Binding-site contacts:
Ligand atom O3 contacts residue GLY227 of chain 2.A at 3.4 Å.
Ligand atom C5 contacts residue LEU99 of chain 2.A at 4.1 Å (hydrophobic).
Ligand atom C6 contacts residue ASP208 of chain 2.A at 3.6 Å.
Ligand atom C4 contacts residue ARG228 of chain 2.A at 3.8 Å.
Ligand atom C3 contacts residue GLY227 of chain 2.A at 4.2 Å.
Ligand atom O6 contacts residue ALA207 of chain 2.A at 3.3 Å.
Ligand atom O2 contacts residue GLY98 of chain 2.A at 3.4 Å.
Ligand atom O5 contacts residue GLY98 of chain 2.A at 4.2 Å.
Ligand atom O4 contacts residue GLY227 of chain 2.A at 3.9 Å.
Ligand atom O6 contacts residue ASP16 of chain 2.A at 2.8 Å (salt-bridge).
Ligand atom C1 contacts residue LEU99 of chain 2.A at 3.8 Å (hydrophobic).
Ligand atom C4 contacts residue ASN14 of chain 2.A at 3.9 Å.
Ligand atom O4 contacts residue ASN14 of chain 2.A at 2.8 Å (h-bond).
Ligand atom O2 contacts residue GLY227 of chain 2.A at 4.2 Å.
Ligand atom O4 contacts residue ARG228 of chain 2.A at 3.2 Å (salt-bridge).
Ligand atom O5 contacts residue TYR100 of chain 2.A at 4.3 Å.
Ligand atom O3 contacts residue LEU99 of chain 2.A at 4.4 Å.
Ligand atom O3 contacts residue ARG228 of chain 2.A at 2.9 Å (salt-bridge).
Ligand atom C6 contacts residue TYR100 of chain 2.A at 3.8 Å (hydrophobic).
Ligand atom O4 contacts residue ASP208 of chain 2.A at 2.6 Å (salt-bridge).
Ligand atom C3 contacts residue ASN14 of chain 2.A at 4.2 Å.
Ligand atom C4 contacts residue ASP208 of chain 2.A at 3.4 Å.
Ligand atom C5 contacts residue TYR12 of chain 2.A at 4.1 Å (hydrophobic).
Ligand atom O6 contacts residue GLY98 of chain 2.A at 3.3 Å.
Ligand atom C6 contacts residue TYR12 of chain 2.A at 3.8 Å (hydrophobic).
Ligand atom O5 contacts residue LEU99 of chain 2.A at 3.2 Å (h-bond).
Ligand atom O4 contacts residue TYR12 of chain 2.A at 4.1 Å.
Ligand atom O6 contacts residue TYR100 of chain 2.A at 3.0 Å (h-bond).
Ligand atom C6 contacts residue LEU99 of chain 2.A at 4.0 Å (hydrophobic).
Ligand atom C3 contacts residue ARG228 of chain 2.A at 3.9 Å.
Ligand atom C5 contacts residue ASP208 of chain 2.A at 4.1 Å.
Ligand atom O1 contacts residue TYR12 of chain 2.A at 3.8 Å.
Ligand atom C4 contacts residue GLY227 of chain 2.A at 3.9 Å.
Ligand atom O2 contacts residue LEU99 of chain 2.A at 3.4 Å (h-bond).
Ligand atom O6 contacts residue ASP208 of chain 2.A at 2.8 Å (salt-bridge).
Ligand atom C5 contacts residue ASN14 of chain 2.A at 4.2 Å.
Ligand atom C6 contacts residue ALA207 of chain 2.A at 3.6 Å (hydrophobic).
Ligand atom C2 contacts residue LEU99 of chain 2.A at 4.3 Å (hydrophobic).
Ligand atom C6 contacts residue ASP16 of chain 2.A at 3.5 Å.
Ligand atom O6 contacts residue LEU99 of chain 2.A at 3.2 Å (h-bond).

This small molecule binds to this protein.
Small molecule (SMILES): O=C1O[C@H](CO)[C@@H](O)[C@H](O)[C@@H]1O[C@H]1O[C@H](CO)[C@@H](O)[C@H](O)[C@@H]1O

Sequence of chain 2.A:
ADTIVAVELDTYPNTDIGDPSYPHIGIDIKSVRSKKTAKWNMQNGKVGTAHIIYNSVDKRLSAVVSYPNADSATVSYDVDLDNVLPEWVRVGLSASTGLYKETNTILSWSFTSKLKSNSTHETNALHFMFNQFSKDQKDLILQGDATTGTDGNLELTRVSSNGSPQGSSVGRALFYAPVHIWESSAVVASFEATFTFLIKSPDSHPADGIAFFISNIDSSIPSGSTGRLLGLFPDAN